The small molecule below binds the protein below.
Small molecule (SMILES): CNc1cc2c(cc1[N+](=O)[O-])n(C)c(=O)n2C

Sequence of chain 1.A:
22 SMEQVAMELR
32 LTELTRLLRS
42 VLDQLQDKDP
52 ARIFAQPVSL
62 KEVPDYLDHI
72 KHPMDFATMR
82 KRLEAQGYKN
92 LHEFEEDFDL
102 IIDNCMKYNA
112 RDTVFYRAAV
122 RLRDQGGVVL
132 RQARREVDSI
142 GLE

Binding-site contacts:
Ligand atom C9 contacts residue ASN110 of chain 1.A at 3.7 Å.
Ligand atom C9 contacts residue VAL59 of chain 1.A at 3.7 Å (hydrophobic).
Ligand atom N4 contacts residue PHE116 of chain 1.A at 3.8 Å.
Ligand atom O3 contacts residue CYS106 of chain 1.A at 4.0 Å.
Ligand atom C8 contacts residue ASN110 of chain 1.A at 3.8 Å.
Ligand atom O3 contacts residue ASN110 of chain 1.A at 2.9 Å (h-bond).
Ligand atom N3 contacts residue ASN110 of chain 1.A at 4.2 Å.
Ligand atom N3 contacts residue VAL59 of chain 1.A at 4.0 Å.
Ligand atom C10 contacts residue ILE54 of chain 1.A at 3.6 Å (hydrophobic).
Ligand atom C9 contacts residue PHE116 of chain 1.A at 4.1 Å (hydrophobic).
Ligand atom N2 contacts residue GLU63 of chain 1.A at 4.1 Å.
Ligand atom C10 contacts residue PHE55 of chain 1.A at 3.7 Å (hydrophobic).
Ligand atom O3 contacts residue VAL59 of chain 1.A at 4.1 Å.
Ligand atom N4 contacts residue ILE54 of chain 1.A at 4.4 Å.
Ligand atom C5 contacts residue VAL59 of chain 1.A at 4.0 Å (hydrophobic).
Ligand atom C10 contacts residue CYS106 of chain 1.A at 4.2 Å (hydrophobic).
Ligand atom N3 contacts residue PHE116 of chain 1.A at 4.2 Å.
Ligand atom N4 contacts residue VAL59 of chain 1.A at 3.7 Å.
Ligand atom O1 contacts residue VAL64 of chain 1.A at 4.0 Å.
Ligand atom C3 contacts residue ILE54 of chain 1.A at 3.6 Å (hydrophobic).
Ligand atom C4 contacts residue ILE54 of chain 1.A at 4.3 Å (hydrophobic).
Ligand atom C6 contacts residue VAL64 of chain 1.A at 3.9 Å (hydrophobic).
Ligand atom C1 contacts residue ARG53 of chain 1.A at 4.2 Å.
Ligand atom C7 contacts residue PHE116 of chain 1.A at 4.0 Å (hydrophobic).
Ligand atom O2 contacts residue GLU63 of chain 1.A at 4.2 Å.
Ligand atom C3 contacts residue PHE116 of chain 1.A at 3.8 Å (hydrophobic).
Ligand atom C6 contacts residue PHE116 of chain 1.A at 3.9 Å (hydrophobic).
Ligand atom C2 contacts residue PHE116 of chain 1.A at 3.9 Å (hydrophobic).
Ligand atom C10 contacts residue VAL59 of chain 1.A at 4.1 Å (hydrophobic).
Ligand atom C10 contacts residue PHE116 of chain 1.A at 4.3 Å (hydrophobic).
Ligand atom C1 contacts residue ILE54 of chain 1.A at 3.7 Å (hydrophobic).
Ligand atom C8 contacts residue TYR109 of chain 1.A at 3.7 Å (hydrophobic).
Ligand atom C5 contacts residue PHE116 of chain 1.A at 3.7 Å (hydrophobic).
Ligand atom C8 contacts residue VAL64 of chain 1.A at 4.0 Å (hydrophobic).
Ligand atom C4 contacts residue PHE116 of chain 1.A at 3.7 Å (hydrophobic).
Ligand atom C6 contacts residue VAL59 of chain 1.A at 4.1 Å (hydrophobic).
Ligand atom C8 contacts residue VAL59 of chain 1.A at 4.1 Å (hydrophobic).
Ligand atom O1 contacts residue GLU63 of chain 1.A at 3.3 Å.
Ligand atom C4 contacts residue VAL59 of chain 1.A at 3.9 Å (hydrophobic).